Sequence of chain 1.G:
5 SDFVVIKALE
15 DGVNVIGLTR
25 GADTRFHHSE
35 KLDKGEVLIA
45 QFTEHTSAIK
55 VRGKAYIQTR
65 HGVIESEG

Sequence of chain 1.F:
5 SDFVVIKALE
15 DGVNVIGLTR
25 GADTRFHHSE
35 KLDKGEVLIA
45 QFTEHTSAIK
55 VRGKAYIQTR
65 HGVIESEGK

Binding-site contacts:
Ligand atom C contacts residue THR47 of chain 1.G at 3.3 Å.
Ligand atom CA contacts residue THR28 of chain 1.F at 3.2 Å.
Ligand atom CD1 contacts residue GLN45 of chain 1.G at 3.4 Å.
Ligand atom O contacts residue SER51 of chain 1.F at 3.0 Å (h-bond).
Ligand atom CD1 contacts residue SER51 of chain 1.F at 3.6 Å.
Ligand atom CE2 contacts residue GLN45 of chain 1.G at 3.9 Å.
Ligand atom CB contacts residue THR28 of chain 1.F at 3.7 Å.
Ligand atom OXT contacts residue HIS49 of chain 1.G at 3.9 Å.
Ligand atom NE1 contacts residue ALA44 of chain 1.G at 3.8 Å.
Ligand atom NE1 contacts residue GLN45 of chain 1.G at 2.7 Å (h-bond).
Ligand atom CE3 contacts residue HIS32 of chain 1.G at 4.0 Å.
Ligand atom O contacts residue THR47 of chain 1.G at 3.3 Å (h-bond).
Ligand atom OXT contacts residue GLY25 of chain 1.F at 4.0 Å.
Ligand atom N contacts residue GLY25 of chain 1.F at 2.7 Å (h-bond).
Ligand atom OXT contacts residue THR47 of chain 1.G at 2.5 Å (h-bond).
Ligand atom CZ2 contacts residue ALA44 of chain 1.G at 4.0 Å (hydrophobic).
Ligand atom CZ3 contacts residue GLY21 of chain 1.G at 3.5 Å.
Ligand atom N contacts residue THR28 of chain 1.F at 2.9 Å (h-bond).
Ligand atom CA contacts residue SER51 of chain 1.F at 4.0 Å.
Ligand atom CH2 contacts residue GLY21 of chain 1.G at 3.5 Å.
Ligand atom CD1 contacts residue THR47 of chain 1.G at 3.9 Å.
Ligand atom O contacts residue GLY25 of chain 1.F at 3.1 Å (h-bond).
Ligand atom CA contacts residue GLY25 of chain 1.F at 3.5 Å.
Ligand atom N contacts residue ASP27 of chain 1.F at 3.2 Å (salt-bridge).
Ligand atom CE2 contacts residue ALA44 of chain 1.G at 4.0 Å (hydrophobic).
Ligand atom CA contacts residue THR23 of chain 1.F at 3.7 Å.
Ligand atom CB contacts residue THR23 of chain 1.F at 3.8 Å.
Ligand atom CZ2 contacts residue ILE53 of chain 1.G at 3.8 Å (hydrophobic).
Ligand atom C contacts residue THR50 of chain 1.G at 3.7 Å.
Ligand atom OXT contacts residue THR50 of chain 1.G at 2.5 Å (h-bond).
Ligand atom CD1 contacts residue ALA52 of chain 1.F at 3.9 Å (hydrophobic).
Ligand atom O contacts residue ARG24 of chain 1.F at 3.7 Å.
Ligand atom N contacts residue THR23 of chain 1.F at 2.7 Å (h-bond).
Ligand atom CG contacts residue SER51 of chain 1.F at 3.9 Å.
Ligand atom N contacts residue ARG24 of chain 1.F at 3.9 Å.
Ligand atom C contacts residue SER51 of chain 1.F at 3.7 Å.
Ligand atom C contacts residue GLY25 of chain 1.F at 3.4 Å.
Ligand atom CH2 contacts residue ILE20 of chain 1.G at 4.0 Å (hydrophobic).
Ligand atom CB contacts residue SER51 of chain 1.F at 3.3 Å.
Ligand atom CZ2 contacts residue THR50 of chain 1.G at 4.0 Å.

A small-molecule ligand and the protein it binds are described below.
Small molecule (SMILES): N[C@@H](Cc1c[nH]c2ccccc12)C(=O)O